Binding-site contacts:
Ligand atom O3 contacts residue GLY231 of chain 1.C at 3.0 Å (h-bond).
Ligand atom C2 contacts residue LLP195 of chain 1.C at 3.7 Å.
Ligand atom C2 contacts residue GLY231 of chain 1.C at 4.5 Å.
Ligand atom O3 contacts residue THR289 of chain 1.C at 3.6 Å.
Ligand atom C2 contacts residue THR289 of chain 1.C at 4.3 Å.
Ligand atom O2 contacts residue ALA291 of chain 1.C at 3.6 Å.
Ligand atom O2 contacts residue VAL76 of chain 1.C at 4.3 Å.
Ligand atom O1 contacts residue LLP195 of chain 1.C at 4.2 Å.
Ligand atom C1 contacts residue VAL76 of chain 1.C at 3.7 Å (hydrophobic).
Ligand atom C5 contacts residue TRP199 of chain 1.C at 4.3 Å (hydrophobic).
Ligand atom O6 contacts residue LYS69 of chain 1.D at 3.8 Å.
Ligand atom O4 contacts residue ALA291 of chain 1.C at 4.0 Å.
Ligand atom O1 contacts residue TYR74 of chain 1.C at 3.3 Å (h-bond).
Ligand atom O3 contacts residue ALA164 of chain 1.C at 3.9 Å.
Ligand atom O5 contacts residue LYS69 of chain 1.D at 3.7 Å.
Ligand atom C4 contacts residue PHE129 of chain 1.C at 4.4 Å (hydrophobic).
Ligand atom C6 contacts residue ILE162 of chain 1.C at 4.5 Å (hydrophobic).
Ligand atom O3 contacts residue ALA291 of chain 1.C at 3.9 Å.
Ligand atom O2 contacts residue GLY231 of chain 1.C at 4.3 Å.
Ligand atom C3 contacts residue LLP195 of chain 1.C at 4.4 Å.
Ligand atom O2 contacts residue THR289 of chain 1.C at 3.4 Å (h-bond).
Ligand atom C1 contacts residue LLP195 of chain 1.C at 3.9 Å.
Ligand atom O1 contacts residue TRP199 of chain 1.C at 4.3 Å.
Ligand atom C2 contacts residue PHE129 of chain 1.C at 4.2 Å (hydrophobic).
Ligand atom C6 contacts residue LYS69 of chain 1.D at 3.9 Å.
Ligand atom C5 contacts residue LYS69 of chain 1.D at 3.9 Å.
Ligand atom C3 contacts residue GLY231 of chain 1.C at 4.0 Å.
Ligand atom O4 contacts residue ALA164 of chain 1.C at 3.9 Å.
Ligand atom O5 contacts residue PHE129 of chain 1.C at 4.3 Å.
Ligand atom O4 contacts residue ILE162 of chain 1.C at 4.3 Å.
Ligand atom O2 contacts residue LLP195 of chain 1.C at 3.4 Å.
Ligand atom C1 contacts residue TYR74 of chain 1.C at 4.0 Å (hydrophobic).
Ligand atom C4 contacts residue ALA291 of chain 1.C at 4.3 Å (hydrophobic).
Ligand atom O2 contacts residue PHE129 of chain 1.C at 4.4 Å.
Ligand atom C2 contacts residue ALA291 of chain 1.C at 4.2 Å (hydrophobic).
Ligand atom C1 contacts residue PHE129 of chain 1.C at 4.0 Å (hydrophobic).
Ligand atom C3 contacts residue ALA291 of chain 1.C at 4.4 Å (hydrophobic).

The small molecule below binds the protein below.
Small molecule (SMILES): O=C(CO)[C@@H](O)[C@H](O)[C@H](O)CO

Sequence of chain 1.D:
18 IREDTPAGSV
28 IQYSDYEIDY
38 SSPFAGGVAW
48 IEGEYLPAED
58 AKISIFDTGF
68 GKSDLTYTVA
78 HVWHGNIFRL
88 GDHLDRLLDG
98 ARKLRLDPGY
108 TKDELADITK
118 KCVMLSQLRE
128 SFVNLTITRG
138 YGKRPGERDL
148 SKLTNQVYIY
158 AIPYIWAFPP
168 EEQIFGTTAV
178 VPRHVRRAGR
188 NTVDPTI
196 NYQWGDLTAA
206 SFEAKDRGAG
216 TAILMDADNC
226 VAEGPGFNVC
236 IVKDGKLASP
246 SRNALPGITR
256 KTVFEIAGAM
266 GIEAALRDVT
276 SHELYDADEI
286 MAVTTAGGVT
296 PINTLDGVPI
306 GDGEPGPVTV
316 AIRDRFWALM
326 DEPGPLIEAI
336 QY

Sequence of chain 1.C:
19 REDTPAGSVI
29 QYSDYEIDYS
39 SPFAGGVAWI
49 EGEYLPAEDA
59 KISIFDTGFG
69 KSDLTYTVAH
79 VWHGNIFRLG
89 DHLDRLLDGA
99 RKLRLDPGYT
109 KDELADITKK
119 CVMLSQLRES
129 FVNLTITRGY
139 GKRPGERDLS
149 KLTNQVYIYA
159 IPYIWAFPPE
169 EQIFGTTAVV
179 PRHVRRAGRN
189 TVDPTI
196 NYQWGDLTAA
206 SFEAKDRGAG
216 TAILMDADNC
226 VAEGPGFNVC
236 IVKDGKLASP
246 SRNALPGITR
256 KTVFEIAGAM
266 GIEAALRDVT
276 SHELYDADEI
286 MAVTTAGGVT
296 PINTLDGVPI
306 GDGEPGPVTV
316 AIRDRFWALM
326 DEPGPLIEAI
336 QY